Sequence of chain 6.E:
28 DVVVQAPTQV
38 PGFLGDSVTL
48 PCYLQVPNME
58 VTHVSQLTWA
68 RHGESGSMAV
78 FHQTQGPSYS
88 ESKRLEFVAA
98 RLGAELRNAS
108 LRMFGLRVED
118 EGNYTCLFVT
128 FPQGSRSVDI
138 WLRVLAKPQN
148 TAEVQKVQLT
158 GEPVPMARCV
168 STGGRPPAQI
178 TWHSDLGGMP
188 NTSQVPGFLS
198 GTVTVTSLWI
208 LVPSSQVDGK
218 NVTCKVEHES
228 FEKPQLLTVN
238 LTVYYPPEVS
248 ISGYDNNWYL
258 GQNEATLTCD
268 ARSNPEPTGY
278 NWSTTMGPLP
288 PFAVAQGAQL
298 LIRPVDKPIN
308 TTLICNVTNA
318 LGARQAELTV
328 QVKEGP

A protein and the small-molecule ligand that binds it are described below.
Small molecule (SMILES): CC(=O)N[C@H]1[C@H](O[C@H]2[C@H](O)[C@@H](NC(C)=O)CO[C@@H]2CO[C@@H]2O[C@@H](C)[C@@H](O)[C@@H](O)[C@@H]2O)O[C@H](CO)[C@@H](O[C@@H]2O[C@H](CO)[C@@H](O)[C@H](O)[C@@H]2O)[C@@H]1O

Binding-site contacts:
Ligand atom C8 contacts residue PRO305 of chain 6.E at 2.9 Å (hydrophobic).
Ligand atom C8 contacts residue ASN307 of chain 6.E at 4.5 Å.
Ligand atom C7 contacts residue PRO305 of chain 6.E at 4.3 Å (hydrophobic).
Ligand atom C3 contacts residue ASN307 of chain 6.E at 3.8 Å.
Ligand atom C2 contacts residue ASN307 of chain 6.E at 2.5 Å.
Ligand atom C4 contacts residue ASN307 of chain 6.E at 4.2 Å.
Ligand atom C7 contacts residue ASN307 of chain 6.E at 4.1 Å.
Ligand atom C1 contacts residue ASN307 of chain 6.E at 1.4 Å.
Ligand atom N2 contacts residue ASN307 of chain 6.E at 3.0 Å (h-bond).
Ligand atom C8 contacts residue ILE306 of chain 6.E at 3.7 Å (hydrophobic).
Ligand atom C5 contacts residue ASN307 of chain 6.E at 3.6 Å.
Ligand atom O5 contacts residue ASN307 of chain 6.E at 2.3 Å (h-bond).
Ligand atom O6 contacts residue GLN328 of chain 6.E at 4.3 Å.